Binding-site contacts:
Ligand atom C4 contacts residue ASP63 of chain 2.B at 4.2 Å.
Ligand atom O1 contacts residue THR37 of chain 2.B at 3.7 Å.
Ligand atom O1 contacts residue LEU27 of chain 2.B at 3.9 Å.
Ligand atom C2 contacts residue ASN29 of chain 2.B at 3.5 Å.
Ligand atom C2 contacts residue LYS60 of chain 2.B at 4.0 Å.
Ligand atom O1 contacts residue ARG28 of chain 2.B at 3.7 Å.
Ligand atom C3 contacts residue ASN29 of chain 2.B at 4.3 Å.
Ligand atom C1 contacts residue LYS60 of chain 2.B at 3.1 Å.
Ligand atom O1 contacts residue ASN29 of chain 2.B at 3.7 Å.
Ligand atom O1 contacts residue LYS60 of chain 2.B at 4.2 Å.
Ligand atom O1 contacts residue PRO38 of chain 2.B at 3.7 Å.
Ligand atom C2 contacts residue TYR30 of chain 2.B at 3.9 Å (hydrophobic).
Ligand atom O1 contacts residue ARG31 of chain 2.B at 3.7 Å.
Ligand atom C4 contacts residue ARG31 of chain 2.B at 2.9 Å.
Ligand atom C2 contacts residue ARG31 of chain 2.B at 3.0 Å.
Ligand atom C1 contacts residue ARG31 of chain 2.B at 3.3 Å.
Ligand atom C3 contacts residue LYS60 of chain 2.B at 3.7 Å.
Ligand atom C2 contacts residue ARG28 of chain 2.B at 3.8 Å.
Ligand atom C1 contacts residue TYR30 of chain 2.B at 3.8 Å (hydrophobic).
Ligand atom O3 contacts residue ASN29 of chain 2.B at 4.3 Å.
Ligand atom C1 contacts residue THR37 of chain 2.B at 3.9 Å.
Ligand atom C1 contacts residue ASN29 of chain 2.B at 4.1 Å.
Ligand atom O1 contacts residue TYR30 of chain 2.B at 2.6 Å (h-bond).
Ligand atom O3 contacts residue ARG31 of chain 2.B at 4.0 Å.
Ligand atom C4 contacts residue LYS60 of chain 2.B at 3.1 Å.
Ligand atom C1 contacts residue ARG28 of chain 2.B at 3.5 Å.
Ligand atom C3 contacts residue ARG31 of chain 2.B at 3.7 Å.
Ligand atom C3 contacts residue ARG28 of chain 2.B at 4.2 Å.

The protein below binds the small molecule below.
Small molecule (SMILES): C[C@H](O)CCO

Sequence of chain 2.B:
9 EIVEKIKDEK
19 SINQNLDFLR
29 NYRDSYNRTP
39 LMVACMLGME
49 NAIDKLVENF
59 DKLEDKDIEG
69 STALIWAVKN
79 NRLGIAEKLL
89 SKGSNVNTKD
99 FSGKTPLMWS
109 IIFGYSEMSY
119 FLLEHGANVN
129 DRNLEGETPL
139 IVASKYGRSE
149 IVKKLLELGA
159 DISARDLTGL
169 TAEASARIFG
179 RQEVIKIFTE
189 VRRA